Binding-site contacts:
Ligand atom C1 contacts residue LEU16 of chain 1.A at 3.7 Å (hydrophobic).
Ligand atom C14 contacts residue LEU136 of chain 1.A at 3.8 Å (hydrophobic).
Ligand atom C5 contacts residue LEU136 of chain 1.A at 3.5 Å (hydrophobic).
Ligand atom C10 contacts residue GLY88 of chain 1.A at 3.3 Å.
Ligand atom N7 contacts residue MET85 of chain 1.A at 3.1 Å (h-bond).
Ligand atom N16 contacts residue GLU83 of chain 1.A at 2.9 Å (salt-bridge).
Ligand atom O15 contacts residue ALA36 of chain 1.A at 3.7 Å.
Ligand atom C36 contacts residue ASN92 of chain 1.A at 3.7 Å.
Ligand atom C12 contacts residue LEU16 of chain 1.A at 3.7 Å (hydrophobic).
Ligand atom C31 contacts residue CYS89 of chain 1.A at 3.6 Å (hydrophobic).
Ligand atom C22 contacts residue GLY17 of chain 1.A at 3.4 Å.
Ligand atom N16 contacts residue LEU136 of chain 1.A at 3.5 Å.
Ligand atom O15 contacts residue TYR84 of chain 1.A at 3.2 Å.
Ligand atom C8 contacts residue MET85 of chain 1.A at 3.7 Å (hydrophobic).
Ligand atom C37 contacts residue ASN92 of chain 1.A at 3.8 Å.
Ligand atom C23 contacts residue THR18 of chain 1.A at 3.6 Å.
Ligand atom C11 contacts residue GLY88 of chain 1.A at 3.7 Å.
Ligand atom C21 contacts residue VAL24 of chain 1.A at 3.7 Å (hydrophobic).
Ligand atom N16 contacts residue ALA36 of chain 1.A at 3.2 Å.
Ligand atom C32 contacts residue CYS89 of chain 1.A at 3.7 Å (hydrophobic).
Ligand atom C6 contacts residue LEU136 of chain 1.A at 3.6 Å (hydrophobic).
Ligand atom C20 contacts residue TYR84 of chain 1.A at 3.8 Å (hydrophobic).
Ligand atom C13 contacts residue LEU16 of chain 1.A at 3.5 Å (hydrophobic).
Ligand atom C19 contacts residue ASN87 of chain 1.A at 3.7 Å.
Ligand atom N7 contacts residue LEU16 of chain 1.A at 3.7 Å.
Ligand atom C9 contacts residue LEU16 of chain 1.A at 3.7 Å (hydrophobic).
Ligand atom C14 contacts residue MET85 of chain 1.A at 3.7 Å (hydrophobic).
Ligand atom C14 contacts residue ALA36 of chain 1.A at 3.5 Å (hydrophobic).
Ligand atom C14 contacts residue GLU83 of chain 1.A at 3.8 Å.
Ligand atom N16 contacts residue THR82 of chain 1.A at 3.5 Å (h-bond).
Ligand atom C19 contacts residue GLY88 of chain 1.A at 3.7 Å.
Ligand atom F27 contacts residue CYS89 of chain 1.A at 3.5 Å.
Ligand atom N30 contacts residue CYS89 of chain 1.A at 3.7 Å.
Ligand atom O15 contacts residue MET85 of chain 1.A at 2.8 Å (h-bond).
Ligand atom F27 contacts residue LEU136 of chain 1.A at 3.8 Å.
Ligand atom C19 contacts residue ALA86 of chain 1.A at 3.6 Å (hydrophobic).
Ligand atom C8 contacts residue GLY88 of chain 1.A at 3.4 Å.
Ligand atom C10 contacts residue MET85 of chain 1.A at 3.7 Å (hydrophobic).
Ligand atom C33 contacts residue CYS89 of chain 1.A at 3.8 Å (hydrophobic).
Ligand atom C22 contacts residue THR18 of chain 1.A at 3.4 Å.

Sequence of chain 1.A:
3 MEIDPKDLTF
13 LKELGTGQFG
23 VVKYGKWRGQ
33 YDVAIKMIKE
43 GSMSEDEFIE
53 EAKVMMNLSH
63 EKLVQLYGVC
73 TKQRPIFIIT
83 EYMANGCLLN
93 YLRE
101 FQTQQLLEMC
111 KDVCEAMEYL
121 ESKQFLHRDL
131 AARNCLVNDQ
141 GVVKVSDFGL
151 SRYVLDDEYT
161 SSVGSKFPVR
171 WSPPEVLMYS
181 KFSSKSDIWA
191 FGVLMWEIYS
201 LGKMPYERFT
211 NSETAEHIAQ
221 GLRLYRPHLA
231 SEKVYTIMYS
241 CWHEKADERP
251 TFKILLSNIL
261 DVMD

The small molecule below binds the protein below.
Small molecule (SMILES): CC(C)(O)c1ccc2c(c1)[nH]c1c(C(N)=O)ccc(-c3cccc(-n4cnc5ccccc5c4=O)c3F)c12